Sequence of chain 1.A:
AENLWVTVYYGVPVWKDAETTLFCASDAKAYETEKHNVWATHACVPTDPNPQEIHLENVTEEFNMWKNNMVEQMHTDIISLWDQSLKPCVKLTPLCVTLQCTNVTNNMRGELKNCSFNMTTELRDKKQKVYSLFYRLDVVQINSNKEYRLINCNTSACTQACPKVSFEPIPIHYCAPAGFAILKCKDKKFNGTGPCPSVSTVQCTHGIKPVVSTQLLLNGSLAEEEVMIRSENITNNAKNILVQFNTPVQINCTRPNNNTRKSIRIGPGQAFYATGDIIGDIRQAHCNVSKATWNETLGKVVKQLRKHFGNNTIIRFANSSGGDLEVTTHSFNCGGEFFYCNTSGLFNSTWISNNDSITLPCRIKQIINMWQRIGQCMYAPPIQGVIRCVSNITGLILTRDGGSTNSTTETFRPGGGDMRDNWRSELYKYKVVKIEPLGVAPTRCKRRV

Binding-site contacts:
Ligand atom C6 contacts residue SER179 of chain 1.A at 4.1 Å.
Ligand atom O6 contacts residue SER179 of chain 1.A at 3.3 Å (h-bond).
Ligand atom O7 contacts residue CYS347 of chain 1.A at 3.9 Å.
Ligand atom C7 contacts residue CYS413 of chain 1.A at 3.3 Å (hydrophobic).
Ligand atom C7 contacts residue CYS347 of chain 1.A at 4.1 Å (hydrophobic).
Ligand atom N2 contacts residue ASN232 of chain 1.A at 3.0 Å (h-bond).
Ligand atom O6 contacts residue GLU181 of chain 1.A at 2.6 Å (salt-bridge).
Ligand atom C3 contacts residue ASN232 of chain 1.A at 3.8 Å.
Ligand atom C1 contacts residue SER415 of chain 1.A at 3.7 Å.
Ligand atom C1 contacts residue VAL414 of chain 1.A at 3.9 Å (hydrophobic).
Ligand atom C7 contacts residue ARG412 of chain 1.A at 4.0 Å.
Ligand atom C2 contacts residue SER415 of chain 1.A at 3.6 Å.
Ligand atom C5 contacts residue VAL414 of chain 1.A at 3.5 Å (hydrophobic).
Ligand atom O7 contacts residue GLY348 of chain 1.A at 3.0 Å (h-bond).
Ligand atom C2 contacts residue ASN232 of chain 1.A at 2.5 Å.
Ligand atom C8 contacts residue ASN346 of chain 1.A at 3.7 Å.
Ligand atom C3 contacts residue VAL414 of chain 1.A at 3.6 Å (hydrophobic).
Ligand atom C7 contacts residue SER415 of chain 1.A at 4.0 Å.
Ligand atom C5 contacts residue ASN232 of chain 1.A at 3.7 Å.
Ligand atom C8 contacts residue LEU231 of chain 1.A at 4.1 Å (hydrophobic).
Ligand atom O5 contacts residue VAL414 of chain 1.A at 4.0 Å.
Ligand atom O7 contacts residue ASN232 of chain 1.A at 4.0 Å.
Ligand atom C8 contacts residue CYS413 of chain 1.A at 3.4 Å (hydrophobic).
Ligand atom C7 contacts residue GLY348 of chain 1.A at 3.8 Å.
Ligand atom C8 contacts residue CYS347 of chain 1.A at 3.4 Å (hydrophobic).
Ligand atom C1 contacts residue ASN232 of chain 1.A at 1.5 Å.
Ligand atom C7 contacts residue ASN232 of chain 1.A at 3.7 Å.
Ligand atom N2 contacts residue CYS413 of chain 1.A at 4.0 Å.
Ligand atom C3 contacts residue SER415 of chain 1.A at 3.6 Å.
Ligand atom C6 contacts residue GLU181 of chain 1.A at 3.5 Å.
Ligand atom O3 contacts residue CYS413 of chain 1.A at 3.3 Å (h-bond).
Ligand atom O7 contacts residue CYS413 of chain 1.A at 3.5 Å (h-bond).
Ligand atom C8 contacts residue ARG412 of chain 1.A at 3.3 Å.
Ligand atom O5 contacts residue ASN232 of chain 1.A at 2.3 Å (h-bond).
Ligand atom N2 contacts residue SER415 of chain 1.A at 3.0 Å (h-bond).
Ligand atom C4 contacts residue VAL414 of chain 1.A at 3.8 Å (hydrophobic).
Ligand atom C5 contacts residue GLU181 of chain 1.A at 3.9 Å.
Ligand atom O4 contacts residue VAL414 of chain 1.A at 3.7 Å.
Ligand atom C8 contacts residue GLY348 of chain 1.A at 3.7 Å.
Ligand atom N2 contacts residue ARG412 of chain 1.A at 3.7 Å.

The small molecule below binds the protein below.
Small molecule (SMILES): CC(=O)N[C@H]1[C@H](O[C@H]2[C@H](O)[C@@H](NC(C)=O)CO[C@@H]2CO)O[C@H](CO)[C@@H](O[C@@H]2O[C@H](CO)[C@@H](O)[C@H](O)[C@@H]2O)[C@@H]1O